A small-molecule ligand and the protein it binds are described below.
Small molecule (SMILES): COc1ccc(CN(CCN(C)C)c2ccccn2)cc1

Sequence of chain 1.A:
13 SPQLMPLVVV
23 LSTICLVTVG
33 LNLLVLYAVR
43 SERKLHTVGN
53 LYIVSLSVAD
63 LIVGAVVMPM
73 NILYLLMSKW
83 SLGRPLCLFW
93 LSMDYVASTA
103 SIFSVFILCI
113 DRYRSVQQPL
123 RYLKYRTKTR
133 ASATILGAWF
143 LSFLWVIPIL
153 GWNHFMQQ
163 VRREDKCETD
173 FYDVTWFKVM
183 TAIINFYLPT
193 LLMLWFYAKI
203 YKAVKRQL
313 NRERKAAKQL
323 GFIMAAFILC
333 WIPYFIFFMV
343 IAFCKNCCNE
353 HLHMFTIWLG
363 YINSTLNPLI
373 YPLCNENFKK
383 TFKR

Binding-site contacts:
Ligand atom C09 contacts residue TYR336 of chain 1.A at 3.5 Å (hydrophobic).
Ligand atom C05 contacts residue ASN187 of chain 1.A at 3.2 Å.
Ligand atom C21 contacts residue PHE337 of chain 1.A at 3.5 Å (hydrophobic).
Ligand atom C13 contacts residue TYR336 of chain 1.A at 3.9 Å (hydrophobic).
Ligand atom C10 contacts residue TYR336 of chain 1.A at 3.6 Å (hydrophobic).
Ligand atom N08 contacts residue TYR97 of chain 1.A at 3.8 Å.
Ligand atom C01 contacts residue ILE104 of chain 1.A at 3.7 Å (hydrophobic).
Ligand atom C07 contacts residue TYR97 of chain 1.A at 3.8 Å (hydrophobic).
Ligand atom N19 contacts residue PHE337 of chain 1.A at 3.6 Å.
Ligand atom C18 contacts residue TRP147 of chain 1.A at 3.8 Å (hydrophobic).
Ligand atom C06 contacts residue SER100 of chain 1.A at 3.5 Å.
Ligand atom C01 contacts residue TRP333 of chain 1.A at 3.4 Å (hydrophobic).
Ligand atom C15 contacts residue PHE340 of chain 1.A at 3.4 Å (hydrophobic).
Ligand atom C20 contacts residue SER100 of chain 1.A at 3.8 Å.
Ligand atom C13 contacts residue ASP96 of chain 1.A at 3.3 Å.
Ligand atom C20 contacts residue PHE337 of chain 1.A at 3.9 Å (hydrophobic).
Ligand atom O02 contacts residue ILE104 of chain 1.A at 3.7 Å.
Ligand atom C01 contacts residue SER100 of chain 1.A at 4.0 Å.
Ligand atom C04 contacts residue ASN187 of chain 1.A at 3.1 Å.
Ligand atom N11 contacts residue ASP96 of chain 1.A at 3.5 Å (salt-bridge).
Ligand atom N11 contacts residue TYR336 of chain 1.A at 2.9 Å (h-bond).
Ligand atom C10 contacts residue TYR97 of chain 1.A at 4.0 Å (hydrophobic).
Ligand atom C09 contacts residue TYR97 of chain 1.A at 3.9 Å (hydrophobic).
Ligand atom C10 contacts residue ASP96 of chain 1.A at 3.6 Å.
Ligand atom C17 contacts residue ALA184 of chain 1.A at 3.6 Å (hydrophobic).
Ligand atom C03 contacts residue PHE337 of chain 1.A at 3.8 Å (hydrophobic).
Ligand atom C05 contacts residue SER100 of chain 1.A at 3.5 Å.
Ligand atom C12 contacts residue TYR336 of chain 1.A at 3.2 Å (hydrophobic).
Ligand atom C13 contacts residue TYR363 of chain 1.A at 3.2 Å (hydrophobic).
Ligand atom C18 contacts residue PHE337 of chain 1.A at 3.5 Å (hydrophobic).
Ligand atom C13 contacts residue ILE359 of chain 1.A at 3.8 Å (hydrophobic).
Ligand atom C21 contacts residue TRP333 of chain 1.A at 3.8 Å (hydrophobic).
Ligand atom C16 contacts residue PHE340 of chain 1.A at 3.5 Å (hydrophobic).
Ligand atom C15 contacts residue TYR97 of chain 1.A at 3.6 Å (hydrophobic).
Ligand atom C18 contacts residue ALA184 of chain 1.A at 3.9 Å (hydrophobic).
Ligand atom C12 contacts residue ASP96 of chain 1.A at 3.2 Å.
Ligand atom C17 contacts residue THR183 of chain 1.A at 3.8 Å.
Ligand atom C20 contacts residue TRP333 of chain 1.A at 4.0 Å (hydrophobic).
Ligand atom C04 contacts residue SER100 of chain 1.A at 3.8 Å.
Ligand atom C07 contacts residue SER100 of chain 1.A at 4.0 Å.